Binding-site contacts:
Ligand atom N22 contacts residue GLN53 of chain 1.K at 3.4 Å (h-bond).
Ligand atom O30 contacts residue THR1 of chain 1.K at 2.9 Å.
Ligand atom C23 contacts residue ALA49 of chain 1.K at 3.2 Å (hydrophobic).
Ligand atom C15 contacts residue THR1 of chain 1.K at 2.4 Å.
Ligand atom C25 contacts residue THR1 of chain 1.K at 1.4 Å.
Ligand atom N14 contacts residue THR1 of chain 1.K at 3.7 Å.
Ligand atom C26 contacts residue GLY47 of chain 1.K at 3.4 Å.
Ligand atom C16 contacts residue GLY47 of chain 1.K at 3.7 Å.
Ligand atom C13 contacts residue GLY47 of chain 1.K at 3.8 Å.
Ligand atom N53 contacts residue PRO127 of chain 1.L at 3.6 Å.
Ligand atom N11 contacts residue THR21 of chain 1.K at 2.9 Å (h-bond).
Ligand atom C18 contacts residue MET45 of chain 1.K at 3.8 Å (hydrophobic).
Ligand atom C20 contacts residue VAL31 of chain 1.K at 3.4 Å (hydrophobic).
Ligand atom S27 contacts residue THR1 of chain 1.K at 3.5 Å (h-bond).
Ligand atom C57 contacts residue PRO127 of chain 1.L at 3.7 Å (hydrophobic).
Ligand atom C16 contacts residue LYS33 of chain 1.K at 3.8 Å.
Ligand atom N8 contacts residue ASP126 of chain 1.L at 3.4 Å (salt-bridge).
Ligand atom C43 contacts residue ALA27 of chain 1.K at 3.3 Å (hydrophobic).
Ligand atom C23 contacts residue VAL31 of chain 1.K at 3.3 Å (hydrophobic).
Ligand atom C16 contacts residue THR1 of chain 1.K at 2.8 Å.
Ligand atom C21 contacts residue GLN53 of chain 1.K at 3.8 Å.
Ligand atom O30 contacts residue SER131 of chain 1.K at 3.0 Å (h-bond).
Ligand atom N22 contacts residue VAL31 of chain 1.K at 3.2 Å.
Ligand atom C20 contacts residue ALA49 of chain 1.K at 3.6 Å (hydrophobic).
Ligand atom C12 contacts residue GLY47 of chain 1.K at 3.6 Å.
Ligand atom C32 contacts residue THR21 of chain 1.K at 3.8 Å.
Ligand atom C21 contacts residue VAL31 of chain 1.K at 3.4 Å (hydrophobic).
Ligand atom O39 contacts residue ALA49 of chain 1.K at 3.4 Å (h-bond).
Ligand atom N22 contacts residue GLU132 of chain 1.L at 3.6 Å.
Ligand atom C26 contacts residue THR1 of chain 1.K at 2.5 Å.
Ligand atom O31 contacts residue THR21 of chain 1.K at 2.8 Å (h-bond).
Ligand atom N14 contacts residue GLY47 of chain 1.K at 3.0 Å (h-bond).
Ligand atom C9 contacts residue THR21 of chain 1.K at 3.7 Å.
Ligand atom C43 contacts residue ALA22 of chain 1.K at 3.8 Å (hydrophobic).
Ligand atom C12 contacts residue THR21 of chain 1.K at 3.7 Å.
Ligand atom C17 contacts residue LYS33 of chain 1.K at 3.8 Å.
Ligand atom C10 contacts residue THR21 of chain 1.K at 3.8 Å.
Ligand atom C18 contacts residue LYS33 of chain 1.K at 3.7 Å.
Ligand atom C24 contacts residue ALA49 of chain 1.K at 3.7 Å (hydrophobic).
Ligand atom O31 contacts residue ALA20 of chain 1.K at 3.6 Å.

Sequence of chain 1.K:
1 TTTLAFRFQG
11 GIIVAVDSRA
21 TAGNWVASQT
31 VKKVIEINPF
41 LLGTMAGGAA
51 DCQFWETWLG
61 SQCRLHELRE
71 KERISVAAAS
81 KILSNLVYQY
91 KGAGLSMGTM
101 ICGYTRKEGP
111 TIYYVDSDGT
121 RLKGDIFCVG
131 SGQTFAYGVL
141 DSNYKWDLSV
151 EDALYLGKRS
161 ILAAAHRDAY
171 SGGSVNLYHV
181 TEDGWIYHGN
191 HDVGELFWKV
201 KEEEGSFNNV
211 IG

Sequence of chain 1.L:
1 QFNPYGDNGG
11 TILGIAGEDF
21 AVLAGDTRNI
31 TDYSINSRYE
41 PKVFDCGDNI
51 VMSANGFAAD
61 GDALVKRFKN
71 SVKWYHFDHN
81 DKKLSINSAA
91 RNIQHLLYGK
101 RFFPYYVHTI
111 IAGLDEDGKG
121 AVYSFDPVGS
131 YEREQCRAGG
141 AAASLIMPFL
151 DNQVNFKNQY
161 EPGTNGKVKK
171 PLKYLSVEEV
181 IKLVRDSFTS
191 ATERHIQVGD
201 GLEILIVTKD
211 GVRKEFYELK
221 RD

This small molecule binds to this protein.
Small molecule (SMILES): CC(C)C[C@H](NC(=O)[C@H](Cc1ccccc1)N=[N+]=[N-])C(=O)N[C@@H](C)C(=O)N[C@H](CCS(C)(=O)=O)Cc1ccc(CN)cc1